Binding-site contacts:
Ligand atom C6 contacts residue ILE244 of chain 1.C at 3.5 Å (hydrophobic).
Ligand atom N1 contacts residue SER287 of chain 1.C at 2.9 Å (h-bond).
Ligand atom OP1 contacts residue GLY195 of chain 1.C at 3.0 Å (h-bond).
Ligand atom OP3 contacts residue THR197 of chain 1.C at 3.1 Å.
Ligand atom C4A contacts residue GLY243 of chain 1.C at 3.4 Å.
Ligand atom O3A contacts residue ASN86 of chain 1.C at 2.9 Å (h-bond).
Ligand atom O contacts residue THR83 of chain 1.C at 2.9 Å (h-bond).
Ligand atom C2 contacts residue SER287 of chain 1.C at 3.4 Å.
Ligand atom CB contacts residue TYR246 of chain 1.C at 2.5 Å (hydrophobic).
Ligand atom P contacts residue LYS56 of chain 1.C at 3.2 Å.
Ligand atom C2A contacts residue SER287 of chain 1.C at 3.1 Å.
Ligand atom OP2 contacts residue LYS56 of chain 1.C at 2.9 Å (salt-bridge).
Ligand atom C contacts residue THR87 of chain 1.C at 3.5 Å.
Ligand atom P contacts residue THR194 of chain 1.C at 3.2 Å.
Ligand atom OXT contacts residue SER84 of chain 1.C at 3.2 Å (h-bond).
Ligand atom P contacts residue THR197 of chain 1.C at 3.5 Å.
Ligand atom OP3 contacts residue THR194 of chain 1.C at 3.2 Å (h-bond).
Ligand atom C2A contacts residue ASN86 of chain 1.C at 3.3 Å.
Ligand atom C2A contacts residue TYR319 of chain 1.C at 3.3 Å (hydrophobic).
Ligand atom C5A contacts residue GLY193 of chain 1.C at 3.3 Å.
Ligand atom OP1 contacts residue THR197 of chain 1.C at 3.1 Å.
Ligand atom OP3 contacts residue LYS56 of chain 1.C at 2.5 Å (salt-bridge).
Ligand atom O contacts residue THR87 of chain 1.C at 2.8 Å (h-bond).
Ligand atom OXT contacts residue THR87 of chain 1.C at 3.4 Å (h-bond).
Ligand atom C2A contacts residue ASP314 of chain 1.C at 3.3 Å.
Ligand atom OXT contacts residue THR83 of chain 1.C at 2.5 Å (h-bond).
Ligand atom OP1 contacts residue GLY193 of chain 1.C at 3.1 Å (h-bond).
Ligand atom C contacts residue THR83 of chain 1.C at 3.0 Å.
Ligand atom OP2 contacts residue THR194 of chain 1.C at 2.4 Å (h-bond).
Ligand atom C contacts residue SER84 of chain 1.C at 3.2 Å.
Ligand atom C6 contacts residue PRO313 of chain 1.C at 3.5 Å (hydrophobic).
Ligand atom O contacts residue ASN86 of chain 1.C at 3.3 Å (h-bond).
Ligand atom O contacts residue SER84 of chain 1.C at 3.3 Å (h-bond).
Ligand atom CA contacts residue SER84 of chain 1.C at 3.1 Å.
Ligand atom O3A contacts residue SER84 of chain 1.C at 3.3 Å (h-bond).
Ligand atom OP2 contacts residue GLY193 of chain 1.C at 3.3 Å.
Ligand atom C contacts residue GLN159 of chain 1.C at 3.2 Å.
Ligand atom N1 contacts residue PRO313 of chain 1.C at 3.2 Å.
Ligand atom OXT contacts residue GLN159 of chain 1.C at 2.5 Å (h-bond).
Ligand atom N contacts residue SER84 of chain 1.C at 3.1 Å (h-bond).

A small-molecule ligand and the protein it binds are described below.
Small molecule (SMILES): C=C(NCc1c(COP(=O)(O)O)cnc(C)c1O)C(=O)O

Sequence of chain 1.C:
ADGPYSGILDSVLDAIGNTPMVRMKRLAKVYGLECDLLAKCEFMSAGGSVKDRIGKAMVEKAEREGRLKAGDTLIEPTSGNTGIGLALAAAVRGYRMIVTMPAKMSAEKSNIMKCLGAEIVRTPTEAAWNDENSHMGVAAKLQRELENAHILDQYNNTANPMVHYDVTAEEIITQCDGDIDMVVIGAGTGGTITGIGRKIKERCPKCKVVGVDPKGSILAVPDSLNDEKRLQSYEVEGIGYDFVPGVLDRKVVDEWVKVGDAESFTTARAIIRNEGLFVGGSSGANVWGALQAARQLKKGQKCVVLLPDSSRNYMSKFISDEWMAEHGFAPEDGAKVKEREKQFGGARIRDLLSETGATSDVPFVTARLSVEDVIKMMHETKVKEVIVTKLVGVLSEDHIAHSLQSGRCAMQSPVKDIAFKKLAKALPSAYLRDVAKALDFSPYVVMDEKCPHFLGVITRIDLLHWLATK